This small molecule binds to this protein.
Small molecule (SMILES): O=P(O)(O)OC[C@H]1O[C@](O)(COP(=O)(O)O)[C@@H](O)[C@@H]1O

Sequence of chain 2.C:
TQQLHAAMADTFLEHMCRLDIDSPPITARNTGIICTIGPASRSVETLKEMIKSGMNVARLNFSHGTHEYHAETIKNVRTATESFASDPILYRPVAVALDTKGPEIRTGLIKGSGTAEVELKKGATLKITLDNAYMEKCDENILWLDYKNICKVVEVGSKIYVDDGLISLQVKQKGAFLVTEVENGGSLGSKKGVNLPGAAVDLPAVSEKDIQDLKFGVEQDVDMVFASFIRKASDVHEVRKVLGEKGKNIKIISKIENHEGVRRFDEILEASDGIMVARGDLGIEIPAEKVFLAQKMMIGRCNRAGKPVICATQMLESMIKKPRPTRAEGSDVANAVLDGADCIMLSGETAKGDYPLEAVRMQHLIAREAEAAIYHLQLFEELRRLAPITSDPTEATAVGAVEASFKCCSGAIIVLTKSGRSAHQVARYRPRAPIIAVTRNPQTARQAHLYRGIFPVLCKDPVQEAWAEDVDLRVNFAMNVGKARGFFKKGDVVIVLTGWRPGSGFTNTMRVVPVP

Binding-site contacts:
Ligand atom O6 contacts residue LYS453 of chain 2.C at 3.2 Å (salt-bridge).
Ligand atom O3 contacts residue TRP502 of chain 2.C at 3.7 Å.
Ligand atom O4P contacts residue SER457 of chain 2.C at 2.8 Å (h-bond).
Ligand atom O3 contacts residue ARG536 of chain 2.C at 2.7 Å (salt-bridge).
Ligand atom O5P contacts residue LYS453 of chain 2.C at 3.5 Å (salt-bridge).
Ligand atom C6 contacts residue LEU451 of chain 2.C at 3.5 Å (hydrophobic).
Ligand atom P2 contacts residue SER539 of chain 2.C at 3.6 Å.
Ligand atom O5P contacts residue SER454 of chain 2.C at 2.5 Å (h-bond).
Ligand atom C6 contacts residue THR542 of chain 2.C at 3.4 Å.
Ligand atom C5 contacts residue GLY538 of chain 2.C at 3.3 Å.
Ligand atom O6P contacts residue SER457 of chain 2.C at 3.7 Å.
Ligand atom O2 contacts residue LEU451 of chain 2.C at 3.5 Å.
Ligand atom P2 contacts residue THR452 of chain 2.C at 3.5 Å.
Ligand atom O1P contacts residue ARG509 of chain 2.C at 3.1 Å (salt-bridge).
Ligand atom O3P contacts residue TRP502 of chain 2.C at 3.4 Å (h-bond).
Ligand atom O1 contacts residue GLY538 of chain 2.C at 3.2 Å (h-bond).
Ligand atom O4 contacts residue PHE541 of chain 2.C at 3.1 Å (h-bond).
Ligand atom O5P contacts residue THR452 of chain 2.C at 3.6 Å (h-bond).
Ligand atom O6 contacts residue THR452 of chain 2.C at 3.7 Å.
Ligand atom C6 contacts residue THR452 of chain 2.C at 3.7 Å.
Ligand atom O6P contacts residue SER539 of chain 2.C at 3.4 Å.
Ligand atom O5 contacts residue LEU451 of chain 2.C at 3.7 Å.
Ligand atom C1 contacts residue ARG509 of chain 2.C at 3.7 Å.
Ligand atom P1 contacts residue GLY538 of chain 2.C at 3.5 Å.
Ligand atom O2P contacts residue GLY538 of chain 2.C at 2.7 Å (h-bond).
Ligand atom C3 contacts residue GLY538 of chain 2.C at 3.4 Å.
Ligand atom O1 contacts residue PRO537 of chain 2.C at 3.6 Å.
Ligand atom O4 contacts residue THR542 of chain 2.C at 3.6 Å (h-bond).
Ligand atom O3P contacts residue PRO537 of chain 2.C at 3.6 Å.
Ligand atom C3 contacts residue ARG536 of chain 2.C at 3.2 Å.
Ligand atom C4 contacts residue GLY538 of chain 2.C at 3.1 Å.
Ligand atom O2 contacts residue GLY534 of chain 2.C at 3.6 Å.
Ligand atom O6P contacts residue GLY540 of chain 2.C at 2.8 Å (h-bond).
Ligand atom O5P contacts residue SER539 of chain 2.C at 2.8 Å (h-bond).
Ligand atom O4P contacts residue THR452 of chain 2.C at 2.6 Å (h-bond).
Ligand atom O4 contacts residue GLY538 of chain 2.C at 2.3 Å (h-bond).
Ligand atom O2P contacts residue PRO537 of chain 2.C at 3.6 Å.
Ligand atom O3P contacts residue ARG509 of chain 2.C at 3.4 Å (salt-bridge).
Ligand atom O6 contacts residue SER539 of chain 2.C at 3.6 Å.
Ligand atom O3 contacts residue GLY534 of chain 2.C at 3.0 Å.